Binding-site contacts:
Ligand atom O5 contacts residue ALA59 of chain 1.A at 3.3 Å (h-bond).
Ligand atom O1 contacts residue GLN58 of chain 1.A at 3.5 Å.
Ligand atom C3 contacts residue ASP57 of chain 1.A at 3.5 Å.
Ligand atom O6 contacts residue PHE183 of chain 1.A at 4.2 Å.
Ligand atom C6 contacts residue ASN182 of chain 1.A at 3.5 Å.
Ligand atom O2 contacts residue ASP57 of chain 1.A at 2.6 Å (salt-bridge).
Ligand atom O2 contacts residue GLN58 of chain 1.A at 3.2 Å (h-bond).
Ligand atom O6 contacts residue ASN182 of chain 1.A at 3.3 Å (h-bond).
Ligand atom C6 contacts residue PHE183 of chain 1.A at 3.8 Å (hydrophobic).
Ligand atom O3 contacts residue ASP57 of chain 1.A at 4.2 Å.
Ligand atom C1 contacts residue ASP57 of chain 1.A at 3.3 Å.
Ligand atom O1 contacts residue ASP57 of chain 1.A at 3.8 Å.
Ligand atom C5 contacts residue ASP184 of chain 1.A at 4.1 Å.
Ligand atom O1 contacts residue ALA59 of chain 1.A at 2.7 Å (h-bond).
Ligand atom O3 contacts residue ARG186 of chain 1.A at 4.2 Å.
Ligand atom C2 contacts residue ASP57 of chain 1.A at 3.2 Å.
Ligand atom C3 contacts residue ARG186 of chain 1.A at 4.1 Å.
Ligand atom C1 contacts residue GLN58 of chain 1.A at 4.1 Å.
Ligand atom C1 contacts residue ALA59 of chain 1.A at 3.2 Å (hydrophobic).
Ligand atom C6 contacts residue ASP184 of chain 1.A at 3.8 Å.
Ligand atom C5 contacts residue ALA59 of chain 1.A at 4.3 Å (hydrophobic).
Ligand atom O4 contacts residue ARG186 of chain 1.A at 3.9 Å.
Ligand atom O4 contacts residue ASP184 of chain 1.A at 3.1 Å (salt-bridge).
Ligand atom C4 contacts residue ASP184 of chain 1.A at 4.2 Å.

Sequence of chain 1.A:
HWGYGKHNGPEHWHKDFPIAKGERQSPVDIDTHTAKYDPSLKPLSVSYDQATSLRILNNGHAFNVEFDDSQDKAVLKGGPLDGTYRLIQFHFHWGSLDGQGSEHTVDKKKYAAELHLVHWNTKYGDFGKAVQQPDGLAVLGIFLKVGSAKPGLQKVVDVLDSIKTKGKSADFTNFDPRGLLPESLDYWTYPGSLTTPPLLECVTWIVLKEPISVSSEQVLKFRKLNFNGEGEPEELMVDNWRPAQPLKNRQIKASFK

This small molecule binds to this protein.
Small molecule (SMILES): OC[C@H]1O[C@@H](O)[C@H](O)[C@@H](O)[C@@H]1O